Sequence of chain 1.M:
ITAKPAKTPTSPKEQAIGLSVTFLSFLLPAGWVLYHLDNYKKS

Binding-site contacts:
Ligand atom C57 contacts residue TRP95 of chain 1.D at 3.6 Å (hydrophobic).
Ligand atom C1 contacts residue GLY31 of chain 1.M at 3.7 Å.
Ligand atom C11 contacts residue TYR35 of chain 1.M at 4.1 Å (hydrophobic).
Ligand atom C43 contacts residue PHE459 of chain 1.A at 4.0 Å (hydrophobic).
Ligand atom O49 contacts residue LEU28 of chain 1.M at 2.9 Å (h-bond).
Ligand atom C19 contacts residue LEU27 of chain 1.M at 3.7 Å (hydrophobic).
Ligand atom O5 contacts residue TRP95 of chain 1.D at 3.2 Å.
Ligand atom O16 contacts residue LEU28 of chain 1.M at 3.9 Å.
Ligand atom O61 contacts residue TRP95 of chain 1.D at 2.9 Å (h-bond).
Ligand atom C25 contacts residue LEU92 of chain 1.D at 4.1 Å (hydrophobic).
Ligand atom O16 contacts residue GLY31 of chain 1.M at 3.7 Å.
Ligand atom O61 contacts residue TYR99 of chain 1.D at 3.9 Å.
Ligand atom C22 contacts residue LEU27 of chain 1.M at 4.1 Å (hydrophobic).
Ligand atom C6 contacts residue LEU28 of chain 1.M at 4.1 Å (hydrophobic).
Ligand atom O49 contacts residue GLY31 of chain 1.M at 4.1 Å.
Ligand atom C25 contacts residue TRP95 of chain 1.D at 3.8 Å (hydrophobic).
Ligand atom O16 contacts residue TRP95 of chain 1.D at 3.8 Å.
Ligand atom C22 contacts residue TRP95 of chain 1.D at 3.4 Å (hydrophobic).
Ligand atom C1 contacts residue TRP32 of chain 1.M at 3.5 Å (hydrophobic).
Ligand atom C28 contacts residue TRP95 of chain 1.D at 3.9 Å (hydrophobic).
Ligand atom C1 contacts residue LEU28 of chain 1.M at 3.9 Å (hydrophobic).
Ligand atom O16 contacts residue LEU27 of chain 1.M at 4.0 Å.
Ligand atom O1 contacts residue TYR35 of chain 1.M at 3.0 Å.
Ligand atom C28 contacts residue LEU27 of chain 1.M at 3.9 Å (hydrophobic).
Ligand atom O3 contacts residue HIS36 of chain 1.M at 3.6 Å.
Ligand atom C10 contacts residue TYR35 of chain 1.M at 3.4 Å (hydrophobic).
Ligand atom C40 contacts residue ALA30 of chain 1.M at 3.6 Å (hydrophobic).
Ligand atom C37 contacts residue ALA30 of chain 1.M at 3.8 Å (hydrophobic).
Ligand atom C5 contacts residue TYR35 of chain 1.M at 4.0 Å (hydrophobic).
Ligand atom O55 contacts residue TRP32 of chain 1.M at 3.2 Å.
Ligand atom C43 contacts residue PHE36 of chain 1.L at 4.0 Å (hydrophobic).
Ligand atom C18 contacts residue TRP95 of chain 1.D at 4.0 Å (hydrophobic).
Ligand atom O49 contacts residue TRP32 of chain 1.M at 3.4 Å (h-bond).
Ligand atom C6 contacts residue TRP95 of chain 1.D at 4.1 Å (hydrophobic).
Ligand atom C34 contacts residue PHE459 of chain 1.A at 3.8 Å (hydrophobic).
Ligand atom O6 contacts residue TYR35 of chain 1.M at 3.1 Å (h-bond).
Ligand atom C28 contacts residue GLY31 of chain 1.M at 4.1 Å.
Ligand atom C18 contacts residue LEU28 of chain 1.M at 3.9 Å (hydrophobic).
Ligand atom C9 contacts residue TYR35 of chain 1.M at 4.0 Å (hydrophobic).
Ligand atom C40 contacts residue PHE36 of chain 1.L at 4.0 Å (hydrophobic).

Sequence of chain 1.D:
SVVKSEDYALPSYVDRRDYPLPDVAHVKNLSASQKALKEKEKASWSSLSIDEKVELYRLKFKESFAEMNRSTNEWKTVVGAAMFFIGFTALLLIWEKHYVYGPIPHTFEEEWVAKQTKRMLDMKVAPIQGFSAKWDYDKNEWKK

Sequence of chain 1.L:
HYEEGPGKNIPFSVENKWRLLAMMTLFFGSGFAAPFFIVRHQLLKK

Sequence of chain 1.A:
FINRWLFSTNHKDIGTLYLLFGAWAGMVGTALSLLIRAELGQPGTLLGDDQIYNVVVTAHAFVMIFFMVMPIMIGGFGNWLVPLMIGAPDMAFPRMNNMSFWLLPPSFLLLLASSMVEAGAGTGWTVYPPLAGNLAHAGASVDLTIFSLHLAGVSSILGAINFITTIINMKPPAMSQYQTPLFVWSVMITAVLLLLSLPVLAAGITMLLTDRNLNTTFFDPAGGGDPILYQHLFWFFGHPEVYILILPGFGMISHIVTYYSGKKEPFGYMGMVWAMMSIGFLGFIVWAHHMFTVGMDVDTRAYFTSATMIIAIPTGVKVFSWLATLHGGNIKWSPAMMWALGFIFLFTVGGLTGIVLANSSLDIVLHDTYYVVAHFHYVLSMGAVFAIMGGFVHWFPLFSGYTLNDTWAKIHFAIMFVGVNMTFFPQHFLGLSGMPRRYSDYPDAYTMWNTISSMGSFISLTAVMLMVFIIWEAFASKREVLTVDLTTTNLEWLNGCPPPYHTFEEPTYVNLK

This small molecule binds to this protein.
Small molecule (SMILES): CCCCCCCCCCO[C@@H]1O[C@H](CO)[C@@H](O[C@H]2O[C@H](CO)[C@@H](O)[C@H](O)[C@H]2O)[C@H](O)[C@H]1O